Sequence of chain 1.C:
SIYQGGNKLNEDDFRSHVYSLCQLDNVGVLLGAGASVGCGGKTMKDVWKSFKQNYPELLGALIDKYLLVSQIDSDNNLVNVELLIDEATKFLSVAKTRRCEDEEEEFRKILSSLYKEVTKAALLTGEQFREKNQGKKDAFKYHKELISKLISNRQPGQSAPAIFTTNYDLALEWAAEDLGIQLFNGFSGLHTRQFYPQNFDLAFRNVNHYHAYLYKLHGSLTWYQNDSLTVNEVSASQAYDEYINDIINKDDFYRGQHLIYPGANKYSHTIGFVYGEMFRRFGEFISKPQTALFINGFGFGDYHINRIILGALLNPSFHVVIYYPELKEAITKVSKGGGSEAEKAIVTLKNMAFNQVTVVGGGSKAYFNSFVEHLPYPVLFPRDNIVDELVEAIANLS

A protein and the small-molecule ligand that binds it are described below.
Small molecule (SMILES): Nc1ncnc2c1ncn2[C@@H]1O[C@H](COP(=O)(O)OP(=O)(O)OC[C@H]2O[C@H](O)[C@H](O)[C@@H]2O)[C@@H](O)[C@H]1O

Binding-site contacts:
Ligand atom O2' contacts residue THR44 of chain 1.C at 3.8 Å.
Ligand atom C6 contacts residue VAL38 of chain 1.C at 3.9 Å (hydrophobic).
Ligand atom C6 contacts residue PHE377 of chain 1.C at 4.0 Å (hydrophobic).
Ligand atom C5D contacts residue ALA34 of chain 1.C at 3.7 Å (hydrophobic).
Ligand atom O4D contacts residue THR167 of chain 1.C at 4.1 Å.
Ligand atom O1A contacts residue GLY308 of chain 1.C at 3.2 Å.
Ligand atom O3A contacts residue GLY308 of chain 1.C at 3.8 Å.
Ligand atom O1D contacts residue ASP311 of chain 1.C at 3.7 Å.
Ligand atom C6 contacts residue TYR376 of chain 1.C at 3.7 Å (hydrophobic).
Ligand atom O2D contacts residue GLU83 of chain 1.C at 2.4 Å (salt-bridge).
Ligand atom C4 contacts residue TYR376 of chain 1.C at 3.9 Å (hydrophobic).
Ligand atom O3D contacts residue GLU83 of chain 1.C at 3.4 Å (salt-bridge).
Ligand atom C6 contacts residue GLY35 of chain 1.C at 3.5 Å.
Ligand atom O5' contacts residue GLY306 of chain 1.C at 4.0 Å.
Ligand atom O1D contacts residue PHE307 of chain 1.C at 3.3 Å.
Ligand atom O1B contacts residue MET45 of chain 1.C at 3.2 Å.
Ligand atom N6 contacts residue TYR376 of chain 1.C at 3.6 Å.
Ligand atom O2B contacts residue GLY308 of chain 1.C at 3.1 Å (h-bond).
Ligand atom C2 contacts residue VAL38 of chain 1.C at 3.5 Å (hydrophobic).
Ligand atom O3' contacts residue GLU335 of chain 1.C at 4.0 Å.
Ligand atom O2A contacts residue THR44 of chain 1.C at 3.2 Å.
Ligand atom N1 contacts residue VAL38 of chain 1.C at 3.3 Å.
Ligand atom N3 contacts residue TYR376 of chain 1.C at 3.9 Å.
Ligand atom O4D contacts residue PHE307 of chain 1.C at 3.8 Å.
Ligand atom O5' contacts residue THR44 of chain 1.C at 4.0 Å.
Ligand atom N1 contacts residue TYR376 of chain 1.C at 3.7 Å.
Ligand atom C5' contacts residue GLY306 of chain 1.C at 3.7 Å.
Ligand atom O3D contacts residue MET45 of chain 1.C at 3.4 Å (h-bond).
Ligand atom N6 contacts residue PHE377 of chain 1.C at 3.0 Å (h-bond).
Ligand atom C1D contacts residue PHE307 of chain 1.C at 3.7 Å (hydrophobic).
Ligand atom N3 contacts residue VAL38 of chain 1.C at 4.1 Å.
Ligand atom N7 contacts residue GLY35 of chain 1.C at 3.6 Å (h-bond).
Ligand atom C2 contacts residue TYR376 of chain 1.C at 3.8 Å (hydrophobic).
Ligand atom N6 contacts residue GLY35 of chain 1.C at 3.6 Å.
Ligand atom C2D contacts residue GLU83 of chain 1.C at 3.3 Å.
Ligand atom C5 contacts residue TYR376 of chain 1.C at 3.8 Å (hydrophobic).
Ligand atom C3D contacts residue GLU83 of chain 1.C at 3.9 Å.
Ligand atom C4 contacts residue GLY35 of chain 1.C at 4.0 Å.
Ligand atom C5 contacts residue GLY35 of chain 1.C at 3.4 Å.
Ligand atom PB contacts residue GLY308 of chain 1.C at 4.1 Å.